The small molecule below binds the protein below.
Small molecule (SMILES): CC[C@H](C)[C@H](NC(=O)[C@@H](NC(=O)[C@H](CS)NC(=O)[C@H](CCCCN)NC(=O)[C@@H](N)[C@@H](C)O)C(C)C)C(=O)N[C@@H](CC(C)C)C(=O)O

Binding-site contacts:
Ligand atom O contacts residue LYS311 of chain 1.B at 3.3 Å.
Ligand atom O contacts residue TYR166 of chain 1.A at 3.7 Å.
Ligand atom N contacts residue LYS311 of chain 1.B at 3.9 Å.
Ligand atom N contacts residue ARG173 of chain 1.B at 4.1 Å.
Ligand atom CG1 contacts residue TYR166 of chain 1.A at 4.0 Å (hydrophobic).
Ligand atom SG contacts residue GER1 of chain 1.RA at 1.8 Å.
Ligand atom CA contacts residue GER1 of chain 1.RA at 3.8 Å.
Ligand atom O contacts residue GER1 of chain 1.RA at 4.0 Å.
Ligand atom C contacts residue TYR166 of chain 1.A at 3.9 Å (hydrophobic).
Ligand atom O contacts residue GER1 of chain 1.RA at 3.6 Å.
Ligand atom CD1 contacts residue MET124 of chain 1.B at 3.7 Å (hydrophobic).
Ligand atom CG2 contacts residue LYS164 of chain 1.A at 3.9 Å.
Ligand atom OXT contacts residue TYR166 of chain 1.A at 3.8 Å.
Ligand atom NZ contacts residue SER42 of chain 1.B at 3.5 Å (h-bond).
Ligand atom CD1 contacts residue LEU320 of chain 1.B at 3.9 Å (hydrophobic).
Ligand atom CG2 contacts residue LEU320 of chain 1.B at 3.9 Å (hydrophobic).
Ligand atom O contacts residue TYR166 of chain 1.A at 3.7 Å.
Ligand atom SG contacts residue HIS321 of chain 1.B at 3.6 Å.
Ligand atom O contacts residue ARG173 of chain 1.B at 2.8 Å (salt-bridge).
Ligand atom CG1 contacts residue LYS164 of chain 1.A at 3.7 Å.
Ligand atom CB contacts residue ZN1 of chain 1.T at 4.0 Å.
Ligand atom N contacts residue TYR166 of chain 1.A at 4.0 Å.
Ligand atom CD2 contacts residue HIS121 of chain 1.B at 4.0 Å.
Ligand atom C contacts residue ARG173 of chain 1.B at 3.6 Å.
Ligand atom CB contacts residue GER1 of chain 1.RA at 2.8 Å.
Ligand atom CB contacts residue LYS164 of chain 1.A at 3.7 Å.
Ligand atom N contacts residue TRP312 of chain 1.B at 4.1 Å.
Ligand atom C contacts residue LYS311 of chain 1.B at 4.0 Å.
Ligand atom CD1 contacts residue GER1 of chain 1.RA at 3.8 Å.
Ligand atom CG2 contacts residue GER1 of chain 1.RA at 3.6 Å.
Ligand atom SG contacts residue LYS311 of chain 1.B at 3.9 Å.
Ligand atom CA contacts residue ARG173 of chain 1.B at 3.8 Å.
Ligand atom C contacts residue TYR166 of chain 1.A at 3.6 Å (hydrophobic).
Ligand atom CD2 contacts residue PHE174 of chain 1.B at 3.9 Å (hydrophobic).
Ligand atom CD1 contacts residue PHE53 of chain 1.B at 4.0 Å (hydrophobic).
Ligand atom CD2 contacts residue ALA123 of chain 1.B at 3.8 Å (hydrophobic).
Ligand atom SG contacts residue ASP269 of chain 1.B at 3.5 Å (salt-bridge).
Ligand atom CD1 contacts residue THR49 of chain 1.B at 4.0 Å.
Ligand atom O contacts residue GLN167 of chain 1.A at 3.0 Å (h-bond).
Ligand atom SG contacts residue ZN1 of chain 1.T at 2.7 Å.

Sequence of chain 1.A:
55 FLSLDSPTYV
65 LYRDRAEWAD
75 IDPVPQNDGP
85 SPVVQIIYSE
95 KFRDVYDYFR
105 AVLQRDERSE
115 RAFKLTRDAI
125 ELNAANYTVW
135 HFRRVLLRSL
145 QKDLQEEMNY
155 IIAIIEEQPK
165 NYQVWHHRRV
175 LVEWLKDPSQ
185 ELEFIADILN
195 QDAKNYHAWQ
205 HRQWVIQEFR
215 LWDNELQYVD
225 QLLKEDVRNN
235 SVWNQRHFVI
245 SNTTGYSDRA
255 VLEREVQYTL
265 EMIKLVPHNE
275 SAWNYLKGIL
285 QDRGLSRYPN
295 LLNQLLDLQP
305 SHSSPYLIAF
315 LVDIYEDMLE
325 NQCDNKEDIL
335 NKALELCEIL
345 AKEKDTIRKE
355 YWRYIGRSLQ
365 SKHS

Sequence of chain 1.B:
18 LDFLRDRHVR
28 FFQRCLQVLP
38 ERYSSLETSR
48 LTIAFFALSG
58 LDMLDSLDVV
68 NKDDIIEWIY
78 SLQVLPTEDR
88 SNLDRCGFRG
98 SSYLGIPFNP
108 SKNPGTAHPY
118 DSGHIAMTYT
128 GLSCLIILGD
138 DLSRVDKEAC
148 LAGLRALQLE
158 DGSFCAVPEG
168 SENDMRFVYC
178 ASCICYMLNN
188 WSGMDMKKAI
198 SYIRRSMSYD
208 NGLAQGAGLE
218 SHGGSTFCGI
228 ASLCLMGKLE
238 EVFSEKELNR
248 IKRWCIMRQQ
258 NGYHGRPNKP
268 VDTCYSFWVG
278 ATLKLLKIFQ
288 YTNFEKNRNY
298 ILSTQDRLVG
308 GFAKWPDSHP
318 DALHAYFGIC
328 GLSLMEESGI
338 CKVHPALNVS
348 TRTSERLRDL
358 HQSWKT